Sequence of chain 1.I:
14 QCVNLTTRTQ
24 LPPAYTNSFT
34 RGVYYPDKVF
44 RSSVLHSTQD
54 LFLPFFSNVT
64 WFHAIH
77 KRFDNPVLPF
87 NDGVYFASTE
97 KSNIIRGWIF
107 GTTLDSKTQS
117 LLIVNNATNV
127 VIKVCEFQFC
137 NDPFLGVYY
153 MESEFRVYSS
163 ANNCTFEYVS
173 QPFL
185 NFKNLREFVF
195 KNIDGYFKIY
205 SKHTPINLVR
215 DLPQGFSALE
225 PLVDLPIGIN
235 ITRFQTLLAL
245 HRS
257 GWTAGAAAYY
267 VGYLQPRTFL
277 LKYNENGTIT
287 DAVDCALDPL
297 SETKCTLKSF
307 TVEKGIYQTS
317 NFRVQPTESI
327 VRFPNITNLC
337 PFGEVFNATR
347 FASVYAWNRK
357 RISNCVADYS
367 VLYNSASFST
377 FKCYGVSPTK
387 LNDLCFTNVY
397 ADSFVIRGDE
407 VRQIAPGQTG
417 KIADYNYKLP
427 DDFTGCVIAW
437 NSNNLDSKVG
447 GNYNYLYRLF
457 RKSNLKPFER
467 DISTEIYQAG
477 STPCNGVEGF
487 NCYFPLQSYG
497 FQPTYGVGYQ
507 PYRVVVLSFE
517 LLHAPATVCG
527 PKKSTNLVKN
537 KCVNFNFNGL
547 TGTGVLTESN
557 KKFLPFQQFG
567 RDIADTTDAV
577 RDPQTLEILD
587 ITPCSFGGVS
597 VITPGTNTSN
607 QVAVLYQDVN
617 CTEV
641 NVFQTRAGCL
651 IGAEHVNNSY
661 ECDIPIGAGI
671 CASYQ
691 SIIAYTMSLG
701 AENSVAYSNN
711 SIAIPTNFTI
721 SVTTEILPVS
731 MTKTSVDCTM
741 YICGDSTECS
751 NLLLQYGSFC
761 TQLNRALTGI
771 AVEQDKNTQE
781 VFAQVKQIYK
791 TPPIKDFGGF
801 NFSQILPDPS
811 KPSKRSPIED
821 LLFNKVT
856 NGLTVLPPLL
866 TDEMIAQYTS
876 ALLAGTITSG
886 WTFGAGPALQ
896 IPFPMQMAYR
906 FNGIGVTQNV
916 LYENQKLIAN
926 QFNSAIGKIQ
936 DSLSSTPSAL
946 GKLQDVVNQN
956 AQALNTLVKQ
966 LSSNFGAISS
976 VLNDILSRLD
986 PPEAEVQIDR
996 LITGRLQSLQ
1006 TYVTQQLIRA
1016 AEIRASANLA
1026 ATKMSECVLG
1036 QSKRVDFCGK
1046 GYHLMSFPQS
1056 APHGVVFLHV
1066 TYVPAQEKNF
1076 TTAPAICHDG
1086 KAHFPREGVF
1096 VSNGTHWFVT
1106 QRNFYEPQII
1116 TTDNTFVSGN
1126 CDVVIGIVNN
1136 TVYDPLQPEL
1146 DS

Binding-site contacts:
Ligand atom C8 contacts residue GLY1131 of chain 1.H at 3.7 Å.
Ligand atom C4 contacts residue ASN709 of chain 1.H at 4.2 Å.
Ligand atom C8 contacts residue ILE1130 of chain 1.H at 3.8 Å (hydrophobic).
Ligand atom O7 contacts residue ASN709 of chain 1.H at 3.2 Å (h-bond).
Ligand atom O5 contacts residue ASP796 of chain 1.I at 3.8 Å.
Ligand atom O5 contacts residue ASN709 of chain 1.H at 2.4 Å (h-bond).
Ligand atom C7 contacts residue ASN709 of chain 1.H at 3.2 Å.
Ligand atom O7 contacts residue ILE1130 of chain 1.H at 4.4 Å.
Ligand atom C1 contacts residue ASN709 of chain 1.H at 1.4 Å.
Ligand atom C7 contacts residue ILE1130 of chain 1.H at 4.4 Å (hydrophobic).
Ligand atom N2 contacts residue ASN709 of chain 1.H at 2.8 Å (h-bond).
Ligand atom C8 contacts residue ASN709 of chain 1.H at 4.3 Å.
Ligand atom C2 contacts residue ASN709 of chain 1.H at 2.4 Å.
Ligand atom C5 contacts residue ASN709 of chain 1.H at 3.7 Å.
Ligand atom C3 contacts residue ASN709 of chain 1.H at 3.8 Å.
Ligand atom C1 contacts residue ASP796 of chain 1.I at 4.2 Å.

Sequence of chain 1.H:
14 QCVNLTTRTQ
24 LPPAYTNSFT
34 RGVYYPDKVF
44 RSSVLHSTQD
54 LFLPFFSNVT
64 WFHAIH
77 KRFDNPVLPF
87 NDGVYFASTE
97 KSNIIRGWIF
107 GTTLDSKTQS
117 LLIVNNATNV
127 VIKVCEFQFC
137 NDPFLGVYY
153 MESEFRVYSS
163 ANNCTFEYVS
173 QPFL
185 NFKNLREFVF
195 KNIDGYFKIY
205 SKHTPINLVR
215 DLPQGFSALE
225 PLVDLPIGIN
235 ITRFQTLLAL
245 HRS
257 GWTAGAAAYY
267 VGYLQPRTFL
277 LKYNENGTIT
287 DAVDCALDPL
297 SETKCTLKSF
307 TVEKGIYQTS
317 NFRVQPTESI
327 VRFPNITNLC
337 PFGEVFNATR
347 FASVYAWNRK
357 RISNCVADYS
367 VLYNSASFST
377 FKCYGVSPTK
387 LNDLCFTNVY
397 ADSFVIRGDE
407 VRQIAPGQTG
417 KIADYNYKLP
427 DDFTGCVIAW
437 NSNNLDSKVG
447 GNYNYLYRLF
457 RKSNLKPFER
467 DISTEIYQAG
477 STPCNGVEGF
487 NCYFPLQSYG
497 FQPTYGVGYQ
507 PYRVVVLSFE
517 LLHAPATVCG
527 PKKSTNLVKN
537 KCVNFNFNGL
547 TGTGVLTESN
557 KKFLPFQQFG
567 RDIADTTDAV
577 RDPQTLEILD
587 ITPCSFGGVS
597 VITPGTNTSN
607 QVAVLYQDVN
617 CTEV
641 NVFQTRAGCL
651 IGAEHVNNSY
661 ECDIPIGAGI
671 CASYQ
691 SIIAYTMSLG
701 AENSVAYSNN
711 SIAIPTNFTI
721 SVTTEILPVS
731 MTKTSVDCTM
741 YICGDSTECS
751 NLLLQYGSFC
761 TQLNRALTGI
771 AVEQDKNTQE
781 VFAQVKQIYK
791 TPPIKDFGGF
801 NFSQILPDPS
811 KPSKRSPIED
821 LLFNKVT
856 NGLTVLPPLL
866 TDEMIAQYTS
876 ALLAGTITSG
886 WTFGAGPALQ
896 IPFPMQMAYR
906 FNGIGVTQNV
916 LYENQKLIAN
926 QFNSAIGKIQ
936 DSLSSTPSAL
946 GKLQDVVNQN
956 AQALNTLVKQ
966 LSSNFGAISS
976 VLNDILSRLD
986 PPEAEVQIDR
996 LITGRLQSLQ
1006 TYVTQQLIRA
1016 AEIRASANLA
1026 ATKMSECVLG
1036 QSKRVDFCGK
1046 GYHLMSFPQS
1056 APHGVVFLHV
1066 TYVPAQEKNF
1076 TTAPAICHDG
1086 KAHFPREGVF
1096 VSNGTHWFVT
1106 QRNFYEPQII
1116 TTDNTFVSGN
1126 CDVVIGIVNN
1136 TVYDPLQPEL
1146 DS

A protein and the small-molecule ligand that binds it are described below.
Small molecule (SMILES): CC(=O)N[C@@H]1[C@@H](O)[C@H](O)[C@@H](CO)O[C@H]1O